Binding-site contacts:
Ligand atom S7 contacts residue CYS99 of chain 1.A at 3.5 Å.
Ligand atom C1 contacts residue VAL45 of chain 1.A at 4.0 Å (hydrophobic).
Ligand atom S7 contacts residue LEU100 of chain 1.A at 3.3 Å (h-bond).
Ligand atom O8 contacts residue GLU142 of chain 1.A at 2.5 Å (salt-bridge).
Ligand atom C5 contacts residue HIS141 of chain 1.A at 3.3 Å.
Ligand atom N6 contacts residue GLY46 of chain 1.A at 3.6 Å.
Ligand atom S7 contacts residue GLY98 of chain 1.A at 4.0 Å.
Ligand atom S7 contacts residue CD1 of chain 1.B at 2.7 Å.
Ligand atom N4 contacts residue CD1 of chain 1.B at 3.8 Å.
Ligand atom S7 contacts residue HIS141 of chain 1.A at 3.8 Å.
Ligand atom O8 contacts residue VAL138 of chain 1.A at 3.5 Å.
Ligand atom O12 contacts residue GLU97 of chain 1.A at 3.5 Å.
Ligand atom C2 contacts residue HIS141 of chain 1.A at 3.8 Å.
Ligand atom C5 contacts residue GLY98 of chain 1.A at 3.5 Å.
Ligand atom C11 contacts residue GLU97 of chain 1.A at 3.9 Å.
Ligand atom C10 contacts residue PHE134 of chain 1.A at 4.0 Å (hydrophobic).
Ligand atom C2 contacts residue GLY98 of chain 1.A at 4.2 Å.
Ligand atom C9 contacts residue VAL45 of chain 1.A at 3.7 Å (hydrophobic).
Ligand atom C5 contacts residue CD1 of chain 1.B at 3.3 Å.
Ligand atom C5 contacts residue GLU142 of chain 1.A at 3.8 Å.
Ligand atom O8 contacts residue HIS141 of chain 1.A at 4.1 Å.
Ligand atom N6 contacts residue GLU142 of chain 1.A at 2.7 Å (salt-bridge).
Ligand atom C9 contacts residue VAL138 of chain 1.A at 4.2 Å (hydrophobic).
Ligand atom O8 contacts residue VAL45 of chain 1.A at 3.6 Å.
Ligand atom C10 contacts residue VAL45 of chain 1.A at 3.8 Å (hydrophobic).
Ligand atom N4 contacts residue GLY98 of chain 1.A at 2.3 Å (h-bond).
Ligand atom O8 contacts residue GLY46 of chain 1.A at 3.8 Å.
Ligand atom C1 contacts residue HIS141 of chain 1.A at 3.7 Å.
Ligand atom C3 contacts residue GLY98 of chain 1.A at 2.7 Å.
Ligand atom S7 contacts residue GLN51 of chain 1.A at 3.5 Å (h-bond).
Ligand atom O12 contacts residue GLY98 of chain 1.A at 2.4 Å (h-bond).
Ligand atom O12 contacts residue HIS141 of chain 1.A at 3.8 Å.
Ligand atom N4 contacts residue CYS99 of chain 1.A at 3.7 Å.
Ligand atom N6 contacts residue CD1 of chain 1.B at 4.0 Å.
Ligand atom C1 contacts residue GLU142 of chain 1.A at 2.9 Å.
Ligand atom N4 contacts residue HIS141 of chain 1.A at 3.3 Å (h-bond).
Ligand atom C11 contacts residue ARG137 of chain 1.A at 3.7 Å.
Ligand atom C3 contacts residue HIS141 of chain 1.A at 3.6 Å.
Ligand atom C5 contacts residue CYS99 of chain 1.A at 4.1 Å (hydrophobic).
Ligand atom N6 contacts residue HIS141 of chain 1.A at 3.6 Å.

This protein binds this small molecule.
Small molecule (SMILES): CC(C)C1C(=O)NC(=S)NC1=O

Sequence of chain 1.A:
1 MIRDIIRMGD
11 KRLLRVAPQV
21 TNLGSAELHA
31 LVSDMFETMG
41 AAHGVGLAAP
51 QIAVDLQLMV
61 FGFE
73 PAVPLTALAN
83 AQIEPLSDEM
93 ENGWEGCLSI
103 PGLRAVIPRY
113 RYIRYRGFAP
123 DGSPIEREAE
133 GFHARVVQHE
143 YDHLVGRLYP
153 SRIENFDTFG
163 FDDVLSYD